Sequence of chain 1.C:
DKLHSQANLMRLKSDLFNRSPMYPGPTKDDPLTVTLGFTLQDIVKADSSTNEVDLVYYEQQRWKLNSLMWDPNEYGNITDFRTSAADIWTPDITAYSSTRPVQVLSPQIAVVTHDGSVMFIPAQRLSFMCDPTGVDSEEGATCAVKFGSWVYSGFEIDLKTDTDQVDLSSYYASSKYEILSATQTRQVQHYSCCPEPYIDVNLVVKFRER

A protein and the small-molecule ligand that binds it are described below.
Small molecule (SMILES): CC(=O)N[C@H]1[C@H](O[C@H]2[C@H](O)[C@@H](NC(C)=O)CO[C@@H]2CO)O[C@H](CO)[C@@H](O[C@@H]2O[C@H](CO)[C@@H](O)[C@H](O[C@H]3O[C@H](CO)[C@@H](O)[C@H](O)[C@@H]3O)[C@@H]2O)[C@@H]1O

Binding-site contacts:
Ligand atom C7 contacts residue ASN83 of chain 1.C at 3.3 Å.
Ligand atom C5 contacts residue ASN79 of chain 1.C at 4.0 Å.
Ligand atom C1 contacts residue ASN79 of chain 1.C at 4.0 Å.
Ligand atom C2 contacts residue ASN83 of chain 1.C at 2.5 Å.
Ligand atom C4 contacts residue ASN83 of chain 1.C at 4.2 Å.
Ligand atom C5 contacts residue ASN83 of chain 1.C at 3.6 Å.
Ligand atom O5 contacts residue ASN83 of chain 1.C at 2.3 Å (h-bond).
Ligand atom O7 contacts residue ASN83 of chain 1.C at 3.6 Å (h-bond).
Ligand atom C1 contacts residue ASN83 of chain 1.C at 1.4 Å.
Ligand atom C8 contacts residue GLY82 of chain 1.C at 4.3 Å.
Ligand atom C3 contacts residue ASN83 of chain 1.C at 3.8 Å.
Ligand atom O5 contacts residue ASN79 of chain 1.C at 4.0 Å.
Ligand atom N2 contacts residue ASN83 of chain 1.C at 2.8 Å (h-bond).
Ligand atom C8 contacts residue ASN83 of chain 1.C at 4.3 Å.